This protein binds this small molecule.
Small molecule (SMILES): OC[C@H]1O[C@@H](O[C@H]2[C@H](O)[C@@H](CO)OC[C@@H]2O)[C@H](O)[C@@H](O)[C@@H]1O

Sequence of chain 1.A:
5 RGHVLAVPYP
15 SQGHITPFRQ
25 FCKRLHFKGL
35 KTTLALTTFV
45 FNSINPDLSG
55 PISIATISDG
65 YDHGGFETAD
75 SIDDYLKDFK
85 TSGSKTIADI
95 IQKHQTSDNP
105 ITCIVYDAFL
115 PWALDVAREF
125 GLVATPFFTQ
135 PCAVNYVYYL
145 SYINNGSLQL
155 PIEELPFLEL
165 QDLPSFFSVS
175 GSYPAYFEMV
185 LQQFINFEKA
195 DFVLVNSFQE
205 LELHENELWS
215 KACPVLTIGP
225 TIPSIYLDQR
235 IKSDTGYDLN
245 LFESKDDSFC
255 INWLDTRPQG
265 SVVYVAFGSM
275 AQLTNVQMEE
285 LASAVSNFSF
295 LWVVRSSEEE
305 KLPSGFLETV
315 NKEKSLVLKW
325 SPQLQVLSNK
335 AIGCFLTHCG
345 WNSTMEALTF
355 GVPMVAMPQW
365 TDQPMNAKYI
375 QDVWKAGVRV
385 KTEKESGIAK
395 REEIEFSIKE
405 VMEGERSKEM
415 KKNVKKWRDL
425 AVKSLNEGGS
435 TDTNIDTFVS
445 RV

Binding-site contacts:
Ligand atom O3 contacts residue PHE70 of chain 1.A at 3.8 Å.
Ligand atom O5 contacts residue TYR180 of chain 1.A at 2.3 Å (h-bond).
Ligand atom O5 contacts residue MET274 of chain 1.A at 4.1 Å.
Ligand atom C6 contacts residue PHE70 of chain 1.A at 4.1 Å (hydrophobic).
Ligand atom C4 contacts residue PHE70 of chain 1.A at 3.5 Å (hydrophobic).
Ligand atom O3 contacts residue SER15 of chain 1.A at 3.8 Å.
Ligand atom O2 contacts residue TYR180 of chain 1.A at 2.9 Å (h-bond).
Ligand atom O2 contacts residue SAL1 of chain 1.H at 3.8 Å.
Ligand atom O4 contacts residue PHE246 of chain 1.A at 4.0 Å.
Ligand atom O3 contacts residue PRO14 of chain 1.A at 2.6 Å (h-bond).
Ligand atom C3 contacts residue TYR180 of chain 1.A at 3.8 Å (hydrophobic).
Ligand atom O2 contacts residue PRO14 of chain 1.A at 3.4 Å (h-bond).
Ligand atom O6 contacts residue TYR177 of chain 1.A at 3.5 Å.
Ligand atom C5 contacts residue BGC1 of chain 1.F at 3.6 Å.
Ligand atom O6 contacts residue MET274 of chain 1.A at 3.4 Å.
Ligand atom C6 contacts residue BGC1 of chain 1.F at 3.1 Å.
Ligand atom O5 contacts residue ILE76 of chain 1.A at 4.0 Å.
Ligand atom C5 contacts residue PHE70 of chain 1.A at 4.0 Å (hydrophobic).
Ligand atom C2 contacts residue TYR180 of chain 1.A at 2.4 Å (hydrophobic).
Ligand atom O3 contacts residue LEU245 of chain 1.A at 4.1 Å.
Ligand atom O2 contacts residue TYR13 of chain 1.A at 3.0 Å (h-bond).
Ligand atom C2 contacts residue TYR13 of chain 1.A at 4.0 Å (hydrophobic).
Ligand atom O4 contacts residue LEU245 of chain 1.A at 3.5 Å.
Ligand atom O5 contacts residue PHE70 of chain 1.A at 3.6 Å.
Ligand atom C2 contacts residue PHE70 of chain 1.A at 4.0 Å (hydrophobic).
Ligand atom C2 contacts residue PRO14 of chain 1.A at 4.0 Å (hydrophobic).
Ligand atom O2 contacts residue SER15 of chain 1.A at 3.9 Å.
Ligand atom C2 contacts residue MET274 of chain 1.A at 4.1 Å (hydrophobic).
Ligand atom C3 contacts residue SER15 of chain 1.A at 3.9 Å.
Ligand atom C6 contacts residue SER273 of chain 1.A at 3.4 Å.
Ligand atom C1 contacts residue MET274 of chain 1.A at 3.9 Å (hydrophobic).
Ligand atom C5 contacts residue MET274 of chain 1.A at 4.0 Å (hydrophobic).
Ligand atom O6 contacts residue SER273 of chain 1.A at 2.9 Å (h-bond).
Ligand atom C3 contacts residue MET274 of chain 1.A at 3.6 Å (hydrophobic).
Ligand atom C3 contacts residue PRO14 of chain 1.A at 3.5 Å (hydrophobic).
Ligand atom C1 contacts residue TYR180 of chain 1.A at 1.4 Å (hydrophobic).
Ligand atom O6 contacts residue BGC1 of chain 1.F at 2.6 Å (h-bond).
Ligand atom O6 contacts residue ILE76 of chain 1.A at 3.9 Å.
Ligand atom C5 contacts residue TYR180 of chain 1.A at 3.6 Å (hydrophobic).
Ligand atom C5 contacts residue SER273 of chain 1.A at 4.0 Å.